Binding-site contacts:
Ligand atom CD contacts residue PHE130 of chain 1.G at 4.0 Å (hydrophobic).
Ligand atom CB contacts residue GLU217 of chain 1.G at 4.1 Å.
Ligand atom N contacts residue ASP216 of chain 1.G at 2.8 Å (salt-bridge).
Ligand atom C contacts residue ASP216 of chain 1.G at 4.0 Å.
Ligand atom N contacts residue GLU217 of chain 1.G at 2.8 Å (salt-bridge).
Ligand atom OE1 contacts residue PHE130 of chain 1.G at 3.4 Å.
Ligand atom O contacts residue NA1 of chain 1.NA at 2.9 Å (h-bond).
Ligand atom N contacts residue ASP191 of chain 1.G at 4.1 Å.
Ligand atom CG contacts residue GLU217 of chain 1.G at 3.4 Å.
Ligand atom N contacts residue ASP189 of chain 1.G at 3.6 Å (salt-bridge).
Ligand atom CB contacts residue PHE130 of chain 1.G at 4.0 Å (hydrophobic).
Ligand atom CG contacts residue TRP223 of chain 1.G at 4.0 Å (hydrophobic).
Ligand atom C contacts residue GLU217 of chain 1.G at 3.7 Å.
Ligand atom OE2 contacts residue TRP223 of chain 1.G at 3.0 Å (h-bond).
Ligand atom O contacts residue EDO1 of chain 1.OA at 3.7 Å.
Ligand atom C contacts residue NA1 of chain 1.NA at 4.0 Å.
Ligand atom N contacts residue NA1 of chain 1.NA at 4.0 Å.
Ligand atom CA contacts residue ASP216 of chain 1.G at 3.8 Å.
Ligand atom CD contacts residue TRP223 of chain 1.G at 3.7 Å (hydrophobic).
Ligand atom OE2 contacts residue LYS222 of chain 1.G at 3.8 Å.
Ligand atom O contacts residue ASP216 of chain 1.G at 3.3 Å (salt-bridge).
Ligand atom CA contacts residue GLU217 of chain 1.G at 3.6 Å.
Ligand atom O contacts residue GLU217 of chain 1.G at 3.2 Å (salt-bridge).

A small-molecule ligand and the protein it binds are described below.
Small molecule (SMILES): N[C@@H](CCC(=O)O)C(=O)O

Sequence of chain 1.G:
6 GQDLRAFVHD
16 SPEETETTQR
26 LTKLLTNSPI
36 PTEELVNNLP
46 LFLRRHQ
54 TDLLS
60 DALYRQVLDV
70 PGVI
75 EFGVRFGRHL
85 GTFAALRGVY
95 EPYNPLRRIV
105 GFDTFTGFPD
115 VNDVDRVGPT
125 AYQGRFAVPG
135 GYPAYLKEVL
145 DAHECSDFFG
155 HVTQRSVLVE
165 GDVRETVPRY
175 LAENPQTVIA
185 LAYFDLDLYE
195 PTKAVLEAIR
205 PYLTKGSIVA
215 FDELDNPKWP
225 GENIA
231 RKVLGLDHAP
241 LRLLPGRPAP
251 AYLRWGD